This protein binds this small molecule.
Small molecule (SMILES): C=CCN(Cc1ccccc1C(=O)N[C@@H](CCC)c1ccc(OC)cc1)Cc1ccc2c(c1C(=O)O)OCO2

Sequence of chain 1.B:
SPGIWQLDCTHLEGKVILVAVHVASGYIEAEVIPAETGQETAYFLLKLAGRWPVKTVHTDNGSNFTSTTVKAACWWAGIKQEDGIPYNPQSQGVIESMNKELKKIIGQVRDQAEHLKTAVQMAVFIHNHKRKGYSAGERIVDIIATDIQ

Sequence of chain 1.A:
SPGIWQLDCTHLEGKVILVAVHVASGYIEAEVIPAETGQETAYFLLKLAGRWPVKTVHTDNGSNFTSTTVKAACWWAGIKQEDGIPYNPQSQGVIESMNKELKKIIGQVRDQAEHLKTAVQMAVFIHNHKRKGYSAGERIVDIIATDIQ

Binding-site contacts:
Ligand atom C11 contacts residue GLN123 of chain 1.B at 3.8 Å.
Ligand atom C25 contacts residue ALA53 of chain 1.A at 3.7 Å (hydrophobic).
Ligand atom O39 contacts residue ALA53 of chain 1.A at 3.4 Å.
Ligand atom C20 contacts residue GLN50 of chain 1.A at 3.7 Å.
Ligand atom C19 contacts residue THR80 of chain 1.A at 3.7 Å.
Ligand atom C2 contacts residue GLU125 of chain 1.B at 3.4 Å.
Ligand atom O34 contacts residue GLU125 of chain 1.B at 3.3 Å (salt-bridge).
Ligand atom O38 contacts residue HIS126 of chain 1.B at 3.2 Å (h-bond).
Ligand atom C22 contacts residue HIS126 of chain 1.B at 3.7 Å.
Ligand atom O36 contacts residue GLU125 of chain 1.B at 2.8 Å (salt-bridge).
Ligand atom C24 contacts residue GLN123 of chain 1.B at 3.8 Å.
Ligand atom O36 contacts residue ALA124 of chain 1.B at 3.6 Å.
Ligand atom O34 contacts residue HIS126 of chain 1.B at 2.9 Å (h-bond).
Ligand atom O37 contacts residue GLN50 of chain 1.A at 3.6 Å.
Ligand atom C17 contacts residue THR129 of chain 1.B at 3.2 Å.
Ligand atom C3 contacts residue GLN123 of chain 1.B at 3.4 Å.
Ligand atom C23 contacts residue LYS128 of chain 1.B at 3.7 Å.
Ligand atom C28 contacts residue GLN50 of chain 1.A at 3.7 Å.
Ligand atom C1 contacts residue ALA124 of chain 1.B at 3.6 Å (hydrophobic).
Ligand atom O38 contacts residue THR129 of chain 1.B at 2.7 Å (h-bond).
Ligand atom C8 contacts residue GLN50 of chain 1.A at 3.6 Å.
Ligand atom C9 contacts residue ALA84 of chain 1.A at 3.8 Å (hydrophobic).
Ligand atom C1 contacts residue ASP122 of chain 1.B at 3.6 Å.
Ligand atom C31 contacts residue GLN123 of chain 1.B at 3.6 Å.
Ligand atom O37 contacts residue TYR54 of chain 1.A at 3.4 Å.
Ligand atom O39 contacts residue ALA84 of chain 1.A at 3.5 Å.
Ligand atom C6 contacts residue ALA83 of chain 1.A at 3.6 Å (hydrophobic).
Ligand atom C22 contacts residue THR129 of chain 1.B at 3.6 Å.
Ligand atom C7 contacts residue GLN123 of chain 1.B at 3.5 Å.
Ligand atom C22 contacts residue GLU125 of chain 1.B at 3.4 Å.
Ligand atom C12 contacts residue THR129 of chain 1.B at 3.6 Å.
Ligand atom C3 contacts residue ALA124 of chain 1.B at 3.7 Å (hydrophobic).
Ligand atom C2 contacts residue ALA124 of chain 1.B at 3.7 Å (hydrophobic).
Ligand atom C7 contacts residue MET133 of chain 1.B at 3.7 Å (hydrophobic).
Ligand atom C4 contacts residue GLU125 of chain 1.B at 3.7 Å.
Ligand atom N32 contacts residue GLN123 of chain 1.B at 2.9 Å (h-bond).
Ligand atom O34 contacts residue THR129 of chain 1.B at 2.8 Å (h-bond).
Ligand atom O34 contacts residue ALA124 of chain 1.B at 3.4 Å.
Ligand atom C23 contacts residue THR129 of chain 1.B at 3.3 Å.
Ligand atom C30 contacts residue GLN123 of chain 1.B at 3.5 Å.